Binding-site contacts:
Ligand atom CAM contacts residue GLY39 of chain 1.A at 3.6 Å.
Ligand atom CBM contacts residue GLU65 of chain 1.A at 3.5 Å.
Ligand atom OAI contacts residue TYR93 of chain 1.A at 2.9 Å (h-bond).
Ligand atom CAX contacts residue GLY64 of chain 1.A at 3.8 Å.
Ligand atom OBW contacts residue LYS101 of chain 1.A at 3.8 Å.
Ligand atom CBD contacts residue ASP48 of chain 1.A at 3.6 Å.
Ligand atom CBJ contacts residue TYR37 of chain 1.A at 3.4 Å (hydrophobic).
Ligand atom CCD contacts residue TYR93 of chain 1.A at 3.7 Å (hydrophobic).
Ligand atom CAC contacts residue ASP48 of chain 1.A at 3.5 Å.
Ligand atom CBG contacts residue GLY39 of chain 1.A at 3.7 Å.
Ligand atom O contacts residue VAL66 of chain 1.A at 3.2 Å.
Ligand atom CAD contacts residue ILE102 of chain 1.A at 3.9 Å (hydrophobic).
Ligand atom CBI contacts residue PHE57 of chain 1.A at 3.7 Å (hydrophobic).
Ligand atom NBR contacts residue GLU65 of chain 1.A at 3.1 Å (salt-bridge).
Ligand atom CCY contacts residue TYR93 of chain 1.A at 3.9 Å (hydrophobic).
Ligand atom CB contacts residue TRP70 of chain 1.A at 3.5 Å (hydrophobic).
Ligand atom C contacts residue TYR93 of chain 1.A at 3.8 Å (hydrophobic).
Ligand atom CAW contacts residue GLY64 of chain 1.A at 3.4 Å.
Ligand atom CBQ contacts residue TYR37 of chain 1.A at 3.7 Å (hydrophobic).
Ligand atom CBI contacts residue TRP70 of chain 1.A at 3.6 Å (hydrophobic).
Ligand atom OBY contacts residue TYR93 of chain 1.A at 3.1 Å (h-bond).
Ligand atom OBX contacts residue PHE57 of chain 1.A at 3.8 Å.
Ligand atom CAC contacts residue LYS101 of chain 1.A at 3.3 Å.
Ligand atom CCB contacts residue GLU65 of chain 1.A at 3.8 Å.
Ligand atom CAS contacts residue GLU65 of chain 1.A at 3.7 Å.
Ligand atom CBE contacts residue ILE102 of chain 1.A at 3.7 Å (hydrophobic).
Ligand atom CBN contacts residue ASP48 of chain 1.A at 3.4 Å.
Ligand atom CBE contacts residue TYR93 of chain 1.A at 3.8 Å (hydrophobic).
Ligand atom OBV contacts residue ILE102 of chain 1.A at 3.9 Å.
Ligand atom O contacts residue ILE67 of chain 1.A at 3.1 Å (h-bond).
Ligand atom OBT contacts residue ALA92 of chain 1.A at 3.8 Å.
Ligand atom CBP contacts residue TYR93 of chain 1.A at 3.4 Å (hydrophobic).
Ligand atom CAN contacts residue PHE110 of chain 1.A at 3.8 Å (hydrophobic).
Ligand atom CAM contacts residue TRP40 of chain 1.A at 3.7 Å (hydrophobic).
Ligand atom CCQ contacts residue LYS101 of chain 1.A at 3.7 Å.
Ligand atom CA contacts residue ILE67 of chain 1.A at 3.9 Å (hydrophobic).
Ligand atom CBG contacts residue ASP48 of chain 1.A at 3.9 Å.
Ligand atom CAD contacts residue TYR93 of chain 1.A at 3.4 Å (hydrophobic).
Ligand atom OAL contacts residue GLU65 of chain 1.A at 3.5 Å.
Ligand atom CAD contacts residue SER98 of chain 1.A at 3.9 Å.

Sequence of chain 1.A:
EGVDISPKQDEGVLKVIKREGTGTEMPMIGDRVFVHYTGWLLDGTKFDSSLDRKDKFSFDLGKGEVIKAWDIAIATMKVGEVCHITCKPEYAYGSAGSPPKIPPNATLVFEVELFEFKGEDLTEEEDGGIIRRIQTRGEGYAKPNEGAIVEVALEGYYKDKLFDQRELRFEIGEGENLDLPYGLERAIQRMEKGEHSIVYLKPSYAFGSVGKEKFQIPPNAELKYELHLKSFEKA

This protein binds this small molecule.
Small molecule (SMILES): COc1ccc(CC[C@@H](OC(=O)[C@@H]2CCCCN2C(=O)[C@H](c2cc(OC)c(OC)c(OC)c2)[C@@H]2C=CCCC2)c2cccc(OCC(=O)NCc3c(O)ccc4c(-c5ccccc5C(=O)O)c5ccc(=O)cc-5oc34)c2)cc1OC